Binding-site contacts:
Ligand atom O1 contacts residue ARG171 of chain 1.A at 3.0 Å (salt-bridge).
Ligand atom O2 contacts residue TYR152 of chain 1.A at 3.7 Å.
Ligand atom C3 contacts residue TYR152 of chain 1.A at 3.3 Å (hydrophobic).
Ligand atom N1 contacts residue TYR11 of chain 1.A at 3.9 Å.
Ligand atom O4 contacts residue TYR167 of chain 1.A at 3.6 Å.
Ligand atom P1 contacts residue TYR167 of chain 1.A at 3.7 Å.
Ligand atom O2 contacts residue TYR173 of chain 1.A at 3.1 Å (h-bond).
Ligand atom O3 contacts residue ARG171 of chain 1.A at 2.9 Å (salt-bridge).
Ligand atom O1 contacts residue TYR173 of chain 1.A at 2.7 Å (h-bond).
Ligand atom O1 contacts residue GLN10 of chain 1.A at 4.0 Å.
Ligand atom O4 contacts residue LYS239 of chain 1.A at 2.8 Å (salt-bridge).
Ligand atom O1 contacts residue TYR167 of chain 1.A at 2.6 Å (h-bond).
Ligand atom C5 contacts residue TYR11 of chain 1.A at 3.7 Å (hydrophobic).
Ligand atom C5 contacts residue TYR173 of chain 1.A at 3.4 Å (hydrophobic).
Ligand atom P1 contacts residue TYR152 of chain 1.A at 3.7 Å.
Ligand atom C2 contacts residue TYR11 of chain 1.A at 4.0 Å (hydrophobic).
Ligand atom P1 contacts residue TYR173 of chain 1.A at 3.6 Å.
Ligand atom C3 contacts residue ILE28 of chain 1.A at 3.6 Å (hydrophobic).
Ligand atom P1 contacts residue LYS239 of chain 1.A at 4.0 Å.
Ligand atom C5 contacts residue LEU123 of chain 1.A at 4.0 Å (hydrophobic).
Ligand atom C5 contacts residue TYR152 of chain 1.A at 4.1 Å (hydrophobic).
Ligand atom C2 contacts residue ILE28 of chain 1.A at 3.5 Å (hydrophobic).
Ligand atom C4 contacts residue TYR11 of chain 1.A at 3.2 Å (hydrophobic).
Ligand atom P1 contacts residue TYR19 of chain 1.A at 3.6 Å.
Ligand atom C1 contacts residue TYR152 of chain 1.A at 3.8 Å (hydrophobic).
Ligand atom C3 contacts residue ALA120 of chain 1.A at 3.9 Å (hydrophobic).
Ligand atom O3 contacts residue TYR19 of chain 1.A at 2.6 Å (h-bond).
Ligand atom P1 contacts residue ARG171 of chain 1.A at 3.8 Å.
Ligand atom O2 contacts residue TYR19 of chain 1.A at 3.4 Å (h-bond).
Ligand atom C1 contacts residue TYR19 of chain 1.A at 3.6 Å (hydrophobic).
Ligand atom C1 contacts residue GLN10 of chain 1.A at 3.9 Å.
Ligand atom P1 contacts residue GLN10 of chain 1.A at 4.1 Å.
Ligand atom C2 contacts residue GLN10 of chain 1.A at 4.0 Å.
Ligand atom O4 contacts residue TYR152 of chain 1.A at 2.6 Å (h-bond).
Ligand atom C4 contacts residue SAH1 of chain 1.D at 3.3 Å.
Ligand atom C4 contacts residue ILE28 of chain 1.A at 3.3 Å (hydrophobic).
Ligand atom C4 contacts residue ALA120 of chain 1.A at 3.4 Å (hydrophobic).
Ligand atom O2 contacts residue GLN10 of chain 1.A at 3.2 Å (h-bond).
Ligand atom O1 contacts residue TYR152 of chain 1.A at 3.9 Å.
Ligand atom N1 contacts residue ILE28 of chain 1.A at 3.6 Å.

A protein and the small-molecule ligand that binds it are described below.
Small molecule (SMILES): C[N+](C)(C)CCOP(=O)(O)O

Sequence of chain 1.A:
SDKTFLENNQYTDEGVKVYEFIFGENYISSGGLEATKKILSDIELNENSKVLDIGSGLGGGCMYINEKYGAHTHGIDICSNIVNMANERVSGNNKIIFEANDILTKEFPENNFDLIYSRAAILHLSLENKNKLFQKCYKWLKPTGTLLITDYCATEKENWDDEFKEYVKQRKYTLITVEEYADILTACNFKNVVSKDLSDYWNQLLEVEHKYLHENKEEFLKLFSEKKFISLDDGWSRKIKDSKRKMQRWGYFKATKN